A small-molecule ligand and the protein it binds are described below.
Small molecule (SMILES): CC(=O)N[C@@H]1[C@@H](O)[C@H](O)[C@@H](CO)O[C@H]1O

Binding-site contacts:
Ligand atom N2 contacts residue ASN165 of chain 1.A at 2.9 Å (h-bond).
Ligand atom C7 contacts residue ASN165 of chain 1.A at 3.6 Å.
Ligand atom C4 contacts residue ASN165 of chain 1.A at 4.2 Å.
Ligand atom C1 contacts residue ASN165 of chain 1.A at 1.4 Å.
Ligand atom C1 contacts residue ASN164 of chain 1.A at 4.0 Å.
Ligand atom C8 contacts residue ASN165 of chain 1.A at 3.9 Å.
Ligand atom C5 contacts residue ASN165 of chain 1.A at 3.7 Å.
Ligand atom O5 contacts residue ASN164 of chain 1.A at 3.3 Å (h-bond).
Ligand atom C2 contacts residue ASN165 of chain 1.A at 2.5 Å.
Ligand atom O7 contacts residue ASN165 of chain 1.A at 4.4 Å.
Ligand atom C5 contacts residue ASN164 of chain 1.A at 3.5 Å.
Ligand atom C3 contacts residue ASN165 of chain 1.A at 3.8 Å.
Ligand atom O5 contacts residue ASN165 of chain 1.A at 2.4 Å (h-bond).
Ligand atom C6 contacts residue ASN164 of chain 1.A at 3.5 Å.

Sequence of chain 1.A:
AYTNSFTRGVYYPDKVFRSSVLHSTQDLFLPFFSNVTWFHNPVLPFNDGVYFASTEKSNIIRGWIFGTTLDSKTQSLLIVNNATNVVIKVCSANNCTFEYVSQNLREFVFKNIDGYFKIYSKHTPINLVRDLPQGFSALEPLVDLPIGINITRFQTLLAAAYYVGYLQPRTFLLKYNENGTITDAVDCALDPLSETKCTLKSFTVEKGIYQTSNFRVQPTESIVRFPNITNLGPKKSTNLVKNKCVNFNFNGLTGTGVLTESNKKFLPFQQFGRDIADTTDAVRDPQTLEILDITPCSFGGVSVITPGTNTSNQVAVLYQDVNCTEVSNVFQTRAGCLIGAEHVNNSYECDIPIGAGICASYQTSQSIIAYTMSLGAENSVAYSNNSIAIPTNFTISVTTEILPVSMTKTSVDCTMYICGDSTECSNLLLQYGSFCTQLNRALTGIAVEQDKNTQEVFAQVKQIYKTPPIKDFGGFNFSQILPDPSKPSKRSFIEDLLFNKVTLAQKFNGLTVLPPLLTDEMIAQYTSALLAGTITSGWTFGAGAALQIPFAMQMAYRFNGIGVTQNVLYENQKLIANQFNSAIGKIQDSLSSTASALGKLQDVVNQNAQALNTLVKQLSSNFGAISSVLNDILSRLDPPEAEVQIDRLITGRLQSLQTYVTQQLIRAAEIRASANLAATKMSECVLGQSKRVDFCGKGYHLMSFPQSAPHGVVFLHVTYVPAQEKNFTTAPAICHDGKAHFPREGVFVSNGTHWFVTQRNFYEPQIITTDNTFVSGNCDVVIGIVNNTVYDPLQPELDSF